Sequence of chain 1.A:
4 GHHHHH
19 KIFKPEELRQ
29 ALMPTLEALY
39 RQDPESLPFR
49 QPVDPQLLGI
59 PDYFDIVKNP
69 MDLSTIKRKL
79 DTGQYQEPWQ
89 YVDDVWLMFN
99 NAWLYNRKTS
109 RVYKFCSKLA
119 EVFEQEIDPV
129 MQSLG

This protein binds this small molecule.
Small molecule (SMILES): COc1ccc(N2C(=O)CCC[C@H]2c2nc3cc(-c4c(C)noc4C)ccc3n2[C@@H]2CCN(S(C)(=O)=O)C2)cc1F

Binding-site contacts:
Ligand atom CAV contacts residue LEU56 of chain 1.A at 3.9 Å (hydrophobic).
Ligand atom CAJ contacts residue PRO46 of chain 1.A at 3.9 Å (hydrophobic).
Ligand atom CBE contacts residue ARG109 of chain 1.A at 3.9 Å.
Ligand atom FBH contacts residue PHE113 of chain 1.A at 3.6 Å.
Ligand atom FBH contacts residue VAL110 of chain 1.A at 3.5 Å.
Ligand atom CAB contacts residue VAL51 of chain 1.A at 3.6 Å (hydrophobic).
Ligand atom CAG contacts residue ASN104 of chain 1.A at 3.5 Å.
Ligand atom OBI contacts residue PRO46 of chain 1.A at 3.4 Å.
Ligand atom CAG contacts residue TYR103 of chain 1.A at 3.8 Å (hydrophobic).
Ligand atom CBJ contacts residue PHE113 of chain 1.A at 3.8 Å (hydrophobic).
Ligand atom OBM contacts residue GLN49 of chain 1.A at 2.9 Å.
Ligand atom OBN contacts residue LEU55 of chain 1.A at 3.7 Å.
Ligand atom CAA contacts residue VAL51 of chain 1.A at 3.8 Å (hydrophobic).
Ligand atom CAH contacts residue VAL110 of chain 1.A at 3.6 Å (hydrophobic).
Ligand atom CAE contacts residue ASN104 of chain 1.A at 3.5 Å.
Ligand atom CBD contacts residue ARG109 of chain 1.A at 4.0 Å.
Ligand atom CAJ contacts residue LEU56 of chain 1.A at 4.0 Å (hydrophobic).
Ligand atom OAD contacts residue TYR103 of chain 1.A at 4.0 Å.
Ligand atom OAD contacts residue ASN104 of chain 1.A at 3.1 Å (h-bond).
Ligand atom CBE contacts residue PRO46 of chain 1.A at 3.7 Å (hydrophobic).
Ligand atom CAB contacts residue VAL110 of chain 1.A at 3.8 Å (hydrophobic).
Ligand atom OAD contacts residue VAL51 of chain 1.A at 3.9 Å.
Ligand atom OAD contacts residue TYR61 of chain 1.A at 3.6 Å.
Ligand atom OBI contacts residue PHE113 of chain 1.A at 3.3 Å.
Ligand atom FBH contacts residue ARG109 of chain 1.A at 3.5 Å.
Ligand atom CAH contacts residue PHE47 of chain 1.A at 3.8 Å (hydrophobic).
Ligand atom CAI contacts residue PRO46 of chain 1.A at 3.6 Å (hydrophobic).
Ligand atom NAC contacts residue VAL51 of chain 1.A at 3.6 Å.
Ligand atom OBI contacts residue ARG109 of chain 1.A at 3.9 Å.
Ligand atom NAC contacts residue ASN104 of chain 1.A at 3.4 Å (h-bond).
Ligand atom CBJ contacts residue PRO42 of chain 1.A at 3.3 Å (hydrophobic).
Ligand atom FBH contacts residue PRO46 of chain 1.A at 3.5 Å.
Ligand atom CBJ contacts residue LEU45 of chain 1.A at 3.9 Å (hydrophobic).
Ligand atom CBJ contacts residue PRO46 of chain 1.A at 3.9 Å (hydrophobic).
Ligand atom CAG contacts residue ILE58 of chain 1.A at 3.6 Å (hydrophobic).
Ligand atom CAH contacts residue PRO46 of chain 1.A at 3.4 Å (hydrophobic).
Ligand atom CBF contacts residue PRO46 of chain 1.A at 3.8 Å (hydrophobic).
Ligand atom CAE contacts residue VAL51 of chain 1.A at 3.9 Å (hydrophobic).
Ligand atom CBF contacts residue ARG109 of chain 1.A at 4.0 Å.
Ligand atom CAB contacts residue ASN104 of chain 1.A at 4.0 Å.